Binding-site contacts:
Ligand atom N2 contacts residue LEU218 of chain 1.A at 3.5 Å.
Ligand atom N1 contacts residue ASN116 of chain 1.A at 3.6 Å (h-bond).
Ligand atom C6 contacts residue PHE193 of chain 1.A at 3.8 Å (hydrophobic).
Ligand atom O4 contacts residue PHE193 of chain 1.A at 4.2 Å.
Ligand atom N1 contacts residue ARG258 of chain 1.A at 4.0 Å.
Ligand atom N5 contacts residue PHE193 of chain 1.A at 3.6 Å.
Ligand atom C7 contacts residue ILE118 of chain 1.A at 3.8 Å (hydrophobic).
Ligand atom C4 contacts residue ASP186 of chain 1.A at 3.8 Å.
Ligand atom N3 contacts residue ARG258 of chain 1.A at 4.2 Å.
Ligand atom N8 contacts residue ARG258 of chain 1.A at 3.9 Å.
Ligand atom N5 contacts residue ARG258 of chain 1.A at 3.6 Å (salt-bridge).
Ligand atom O4 contacts residue ASP186 of chain 1.A at 4.1 Å.
Ligand atom O4 contacts residue GLY220 of chain 1.A at 3.0 Å (h-bond).
Ligand atom N3 contacts residue ASP186 of chain 1.A at 2.6 Å (salt-bridge).
Ligand atom N2 contacts residue ASN116 of chain 1.A at 2.9 Å (h-bond).
Ligand atom N2 contacts residue CYS138 of chain 1.A at 4.1 Å.
Ligand atom C6A contacts residue LYS224 of chain 1.A at 3.0 Å.
Ligand atom C6A contacts residue PHE193 of chain 1.A at 3.9 Å (hydrophobic).
Ligand atom N5 contacts residue LYS224 of chain 1.A at 3.0 Å (salt-bridge).
Ligand atom O4 contacts residue PHE189 of chain 1.A at 4.1 Å.
Ligand atom C2 contacts residue ASP186 of chain 1.A at 3.1 Å.
Ligand atom C4 contacts residue GLY220 of chain 1.A at 4.1 Å.
Ligand atom N8 contacts residue ASP97 of chain 1.A at 3.3 Å (salt-bridge).
Ligand atom C7 contacts residue ARG258 of chain 1.A at 3.6 Å.
Ligand atom N1 contacts residue ASP97 of chain 1.A at 4.0 Å.
Ligand atom C2 contacts residue ARG258 of chain 1.A at 4.0 Å.
Ligand atom N2 contacts residue ASP186 of chain 1.A at 2.8 Å (salt-bridge).
Ligand atom C10 contacts residue ARG258 of chain 1.A at 3.8 Å.
Ligand atom O4 contacts residue LYS224 of chain 1.A at 3.9 Å.
Ligand atom C9 contacts residue ILE118 of chain 1.A at 3.6 Å (hydrophobic).
Ligand atom N1 contacts residue ILE118 of chain 1.A at 4.0 Å.
Ligand atom C9 contacts residue ASP97 of chain 1.A at 4.1 Å.
Ligand atom C6 contacts residue LYS224 of chain 1.A at 3.4 Å.
Ligand atom C10 contacts residue PHE193 of chain 1.A at 4.1 Å (hydrophobic).
Ligand atom C6 contacts residue ARG258 of chain 1.A at 3.8 Å.
Ligand atom C2 contacts residue ASN116 of chain 1.A at 3.7 Å.
Ligand atom N8 contacts residue ILE118 of chain 1.A at 3.4 Å.
Ligand atom C9 contacts residue ARG258 of chain 1.A at 3.8 Å.
Ligand atom N3 contacts residue MET140 of chain 1.A at 4.0 Å.
Ligand atom C2 contacts residue MET140 of chain 1.A at 4.2 Å (hydrophobic).

This protein binds this small molecule.
Small molecule (SMILES): Nc1nc2ncc(CO)nc2c(=O)[nH]1

Sequence of chain 1.A:
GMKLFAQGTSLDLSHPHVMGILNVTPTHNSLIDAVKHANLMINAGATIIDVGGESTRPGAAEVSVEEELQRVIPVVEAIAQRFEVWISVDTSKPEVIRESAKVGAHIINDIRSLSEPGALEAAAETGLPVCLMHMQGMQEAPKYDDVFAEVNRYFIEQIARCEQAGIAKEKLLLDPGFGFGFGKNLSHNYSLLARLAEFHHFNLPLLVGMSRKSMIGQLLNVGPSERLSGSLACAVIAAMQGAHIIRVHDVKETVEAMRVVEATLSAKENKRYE